Binding-site contacts:
Ligand atom N3 contacts residue GLY51 of chain 1.H at 2.7 Å (h-bond).
Ligand atom C1 contacts residue LEU108 of chain 1.H at 3.0 Å (hydrophobic).
Ligand atom C2 contacts residue VAL53 of chain 1.H at 3.9 Å (hydrophobic).
Ligand atom O13 contacts residue MET81 of chain 1.H at 3.1 Å (h-bond).
Ligand atom C18 contacts residue VAL53 of chain 1.H at 3.8 Å (hydrophobic).
Ligand atom C9 contacts residue SER80 of chain 1.H at 3.3 Å.
Ligand atom C24 contacts residue GLY110 of chain 1.H at 3.9 Å.
Ligand atom C10 contacts residue PRO107 of chain 1.H at 3.5 Å (hydrophobic).
Ligand atom C2 contacts residue LEU108 of chain 1.H at 3.6 Å (hydrophobic).
Ligand atom C24 contacts residue GLY109 of chain 1.H at 3.8 Å.
Ligand atom C26 contacts residue LEU108 of chain 1.H at 3.7 Å (hydrophobic).
Ligand atom C8 contacts residue SER80 of chain 1.H at 3.4 Å.
Ligand atom O4 contacts residue PRO107 of chain 1.H at 3.3 Å.
Ligand atom C22 contacts residue LEU108 of chain 1.H at 3.6 Å (hydrophobic).
Ligand atom C17 contacts residue VAL53 of chain 1.H at 3.5 Å (hydrophobic).
Ligand atom N20 contacts residue ILE125 of chain 1.H at 3.7 Å.
Ligand atom C10 contacts residue GLN106 of chain 1.H at 3.8 Å.
Ligand atom B7 contacts residue HIS105 of chain 1.H at 3.9 Å.
Ligand atom C8 contacts residue VAL53 of chain 1.H at 3.9 Å (hydrophobic).
Ligand atom O12 contacts residue HIS105 of chain 1.H at 3.3 Å (h-bond).
Ligand atom C6 contacts residue GLY51 of chain 1.H at 3.5 Å.
Ligand atom CL2 contacts residue GLY51 of chain 1.H at 3.7 Å.
Ligand atom O13 contacts residue GLY50 of chain 1.H at 3.4 Å.
Ligand atom O13 contacts residue SER80 of chain 1.H at 2.2 Å (h-bond).
Ligand atom CL2 contacts residue SER52 of chain 1.H at 3.5 Å.
Ligand atom C10 contacts residue HIS105 of chain 1.H at 3.4 Å.
Ligand atom C19 contacts residue VAL53 of chain 1.H at 3.4 Å (hydrophobic).
Ligand atom O4 contacts residue LEU108 of chain 1.H at 2.8 Å (h-bond).
Ligand atom C6 contacts residue SER80 of chain 1.H at 3.0 Å.
Ligand atom C11 contacts residue MET81 of chain 1.H at 3.5 Å (hydrophobic).
Ligand atom C25 contacts residue GLY109 of chain 1.H at 3.7 Å.
Ligand atom B7 contacts residue SER80 of chain 1.H at 2.0 Å.
Ligand atom N5 contacts residue LEU108 of chain 1.H at 3.2 Å (h-bond).
Ligand atom O13 contacts residue GLY51 of chain 1.H at 2.7 Å (h-bond).
Ligand atom O12 contacts residue SER80 of chain 1.H at 2.3 Å (h-bond).
Ligand atom C21 contacts residue ILE125 of chain 1.H at 3.8 Å (hydrophobic).
Ligand atom B7 contacts residue GLY51 of chain 1.H at 3.4 Å.
Ligand atom C8 contacts residue GLY51 of chain 1.H at 3.9 Å.
Ligand atom C11 contacts residue SER80 of chain 1.H at 3.9 Å.
Ligand atom C18 contacts residue LEU108 of chain 1.H at 3.8 Å (hydrophobic).

Sequence of chain 1.H:
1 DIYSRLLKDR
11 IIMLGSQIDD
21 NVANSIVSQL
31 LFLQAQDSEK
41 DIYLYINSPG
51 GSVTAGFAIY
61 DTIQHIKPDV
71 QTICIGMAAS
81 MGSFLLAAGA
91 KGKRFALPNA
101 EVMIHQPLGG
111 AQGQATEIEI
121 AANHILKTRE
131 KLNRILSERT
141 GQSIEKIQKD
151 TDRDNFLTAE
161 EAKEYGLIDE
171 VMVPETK

The protein below binds the small molecule below.
Small molecule (SMILES): CC(C)C[C@H](NC(=O)[C@H](Cc1c[nH]c2ccccc12)NC(=O)c1cc(Cl)ccc1Cl)B(O)O